Binding-site contacts:
Ligand atom C5 contacts residue THR60 of chain 1.A at 3.8 Å.
Ligand atom C17 contacts residue GLY58 of chain 1.A at 3.7 Å.
Ligand atom N1 contacts residue ASP61 of chain 1.A at 3.3 Å (salt-bridge).
Ligand atom C22 contacts residue TRP75 of chain 1.A at 3.3 Å (hydrophobic).
Ligand atom C7 contacts residue TYR76 of chain 1.A at 3.5 Å (hydrophobic).
Ligand atom C2 contacts residue GLU66 of chain 1.A at 3.4 Å.
Ligand atom N2 contacts residue LEU59 of chain 1.A at 3.6 Å.
Ligand atom C3 contacts residue THR60 of chain 1.A at 3.1 Å.
Ligand atom C7 contacts residue TRP75 of chain 1.A at 3.7 Å (hydrophobic).
Ligand atom N1 contacts residue THR60 of chain 1.A at 3.5 Å (h-bond).
Ligand atom O5 contacts residue GLN71 of chain 1.A at 3.7 Å.
Ligand atom C1 contacts residue GLN71 of chain 1.A at 3.4 Å.
Ligand atom C18 contacts residue GLY58 of chain 1.A at 3.4 Å.
Ligand atom N2 contacts residue THR60 of chain 1.A at 2.8 Å (h-bond).
Ligand atom C18 contacts residue LEU59 of chain 1.A at 3.3 Å (hydrophobic).
Ligand atom N1 contacts residue GLU66 of chain 1.A at 2.7 Å (salt-bridge).
Ligand atom C2 contacts residue ASP61 of chain 1.A at 3.7 Å.
Ligand atom C5 contacts residue GLY58 of chain 1.A at 3.6 Å.
Ligand atom C4 contacts residue LEU59 of chain 1.A at 3.6 Å (hydrophobic).
Ligand atom C17 contacts residue LEU44 of chain 1.A at 3.8 Å (hydrophobic).
Ligand atom C17 contacts residue LEU59 of chain 1.A at 3.9 Å (hydrophobic).
Ligand atom C1 contacts residue GLU66 of chain 1.A at 3.2 Å.
Ligand atom C17 contacts residue VAL50 of chain 1.A at 3.6 Å (hydrophobic).
Ligand atom C4 contacts residue THR60 of chain 1.A at 3.8 Å.
Ligand atom O5 contacts residue TRP75 of chain 1.A at 3.3 Å (h-bond).
Ligand atom C9 contacts residue GLY58 of chain 1.A at 3.4 Å.
Ligand atom O1 contacts residue THR60 of chain 1.A at 3.0 Å (h-bond).
Ligand atom C6 contacts residue TRP75 of chain 1.A at 3.6 Å (hydrophobic).
Ligand atom C19 contacts residue THR60 of chain 1.A at 3.1 Å.
Ligand atom C14 contacts residue LYS49 of chain 1.A at 3.8 Å.
Ligand atom C16 contacts residue LEU44 of chain 1.A at 3.5 Å (hydrophobic).
Ligand atom N3 contacts residue GLY58 of chain 1.A at 3.5 Å (h-bond).
Ligand atom O1 contacts residue GLY58 of chain 1.A at 3.5 Å (h-bond).
Ligand atom C5 contacts residue LEU59 of chain 1.A at 3.6 Å (hydrophobic).
Ligand atom O1 contacts residue LEU59 of chain 1.A at 3.0 Å.
Ligand atom C2 contacts residue THR60 of chain 1.A at 2.8 Å.
Ligand atom C1 contacts residue TRP62 of chain 1.A at 3.9 Å (hydrophobic).
Ligand atom C18 contacts residue THR60 of chain 1.A at 3.5 Å.
Ligand atom C22 contacts residue LEU59 of chain 1.A at 3.9 Å (hydrophobic).
Ligand atom N5 contacts residue LYS49 of chain 1.A at 3.8 Å.

A small-molecule ligand and the protein it binds are described below.
Small molecule (SMILES): C[C@H](N)c1nc(C(=O)N2CCC[C@H]2C(=O)N[C@@H](Cc2c[nH]c3ccccc23)C(=O)O)co1

Sequence of chain 1.A:
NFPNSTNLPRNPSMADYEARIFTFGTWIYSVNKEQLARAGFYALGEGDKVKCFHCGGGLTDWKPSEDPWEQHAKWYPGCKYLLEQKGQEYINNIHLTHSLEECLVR